Sequence of chain 1.B:
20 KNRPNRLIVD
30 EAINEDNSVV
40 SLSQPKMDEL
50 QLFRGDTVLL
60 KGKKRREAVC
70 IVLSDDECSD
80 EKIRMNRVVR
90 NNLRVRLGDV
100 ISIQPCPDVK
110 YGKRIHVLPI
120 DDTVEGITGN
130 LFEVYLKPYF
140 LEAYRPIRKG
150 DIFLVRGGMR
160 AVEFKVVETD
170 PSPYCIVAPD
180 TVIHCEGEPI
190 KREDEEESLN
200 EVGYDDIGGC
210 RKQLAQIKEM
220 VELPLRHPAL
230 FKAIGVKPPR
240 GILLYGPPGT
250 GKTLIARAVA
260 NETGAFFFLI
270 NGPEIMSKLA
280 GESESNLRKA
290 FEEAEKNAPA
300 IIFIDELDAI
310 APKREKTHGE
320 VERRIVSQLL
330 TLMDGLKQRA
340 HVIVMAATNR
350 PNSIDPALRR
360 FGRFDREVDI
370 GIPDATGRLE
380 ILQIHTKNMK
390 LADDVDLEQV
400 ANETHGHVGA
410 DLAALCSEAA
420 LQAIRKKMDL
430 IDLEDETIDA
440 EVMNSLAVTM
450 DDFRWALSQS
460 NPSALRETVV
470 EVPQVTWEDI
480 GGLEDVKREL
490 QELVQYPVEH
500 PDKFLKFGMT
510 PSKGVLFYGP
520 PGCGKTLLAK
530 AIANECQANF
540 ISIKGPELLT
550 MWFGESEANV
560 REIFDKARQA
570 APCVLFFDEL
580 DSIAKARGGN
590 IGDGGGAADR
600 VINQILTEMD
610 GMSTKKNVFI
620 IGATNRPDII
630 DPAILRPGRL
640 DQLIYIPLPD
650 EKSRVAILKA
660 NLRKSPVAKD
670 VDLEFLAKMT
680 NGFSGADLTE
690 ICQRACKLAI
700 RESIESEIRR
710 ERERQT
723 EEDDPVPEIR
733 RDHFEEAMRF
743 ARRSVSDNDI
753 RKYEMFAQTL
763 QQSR

Binding-site contacts:
Ligand atom PB contacts residue PRO520 of chain 1.B at 3.7 Å.
Ligand atom C5' contacts residue LYS524 of chain 1.B at 3.9 Å.
Ligand atom N6 contacts residue ILE479 of chain 1.B at 3.4 Å.
Ligand atom N6 contacts residue ILE656 of chain 1.B at 3.4 Å.
Ligand atom PA contacts residue GLY521 of chain 1.B at 3.8 Å.
Ligand atom O2G contacts residue ARG635 of chain 1.C at 1.3 Å (salt-bridge).
Ligand atom O1B contacts residue CYS522 of chain 1.B at 3.8 Å.
Ligand atom PG contacts residue ARG635 of chain 1.C at 2.8 Å.
Ligand atom O1B contacts residue GLY521 of chain 1.B at 1.3 Å (h-bond).
Ligand atom O2A contacts residue GLY523 of chain 1.B at 2.7 Å (h-bond).
Ligand atom O2B contacts residue GLY521 of chain 1.B at 3.3 Å.
Ligand atom N1 contacts residue ILE656 of chain 1.B at 3.5 Å.
Ligand atom O1B contacts residue PRO520 of chain 1.B at 2.3 Å.
Ligand atom C6 contacts residue ILE479 of chain 1.B at 3.8 Å (hydrophobic).
Ligand atom O3A contacts residue GLY521 of chain 1.B at 3.6 Å (h-bond).
Ligand atom O2A contacts residue LYS524 of chain 1.B at 2.9 Å (salt-bridge).
Ligand atom C2 contacts residue GLY523 of chain 1.B at 3.7 Å.
Ligand atom N7 contacts residue LEU526 of chain 1.B at 3.4 Å.
Ligand atom O1G contacts residue ARG766 of chain 1.C at 1.3 Å (salt-bridge).
Ligand atom O3G contacts residue ARG766 of chain 1.C at 2.9 Å (salt-bridge).
Ligand atom O1A contacts residue GLY521 of chain 1.B at 3.3 Å.
Ligand atom PB contacts residue ARG766 of chain 1.C at 3.9 Å.
Ligand atom C5' contacts residue THR525 of chain 1.B at 3.7 Å.
Ligand atom O2A contacts residue CYS522 of chain 1.B at 3.2 Å (h-bond).
Ligand atom N3B contacts residue ARG635 of chain 1.C at 3.9 Å.
Ligand atom O1G contacts residue ARG635 of chain 1.C at 3.0 Å (salt-bridge).
Ligand atom C2 contacts residue GLY684 of chain 1.B at 3.6 Å.
Ligand atom O2G contacts residue ARG766 of chain 1.C at 3.6 Å (salt-bridge).
Ligand atom O2A contacts residue GLY521 of chain 1.B at 3.8 Å.
Ligand atom N3B contacts residue ARG766 of chain 1.C at 2.7 Å (salt-bridge).
Ligand atom C8 contacts residue LEU526 of chain 1.B at 3.7 Å (hydrophobic).
Ligand atom O2B contacts residue ARG766 of chain 1.C at 3.9 Å.
Ligand atom O3G contacts residue ARG635 of chain 1.C at 3.4 Å (salt-bridge).
Ligand atom N3 contacts residue GLY523 of chain 1.B at 3.6 Å.
Ligand atom N7 contacts residue ASN660 of chain 1.B at 3.9 Å.
Ligand atom N3B contacts residue GLY521 of chain 1.B at 3.9 Å.
Ligand atom C5 contacts residue LEU526 of chain 1.B at 3.5 Å (hydrophobic).
Ligand atom PB contacts residue GLY521 of chain 1.B at 2.7 Å.
Ligand atom C4 contacts residue LEU526 of chain 1.B at 3.9 Å (hydrophobic).
Ligand atom PG contacts residue ARG766 of chain 1.C at 2.2 Å.

A small-molecule ligand and the protein it binds are described below.
Small molecule (SMILES): Nc1ncnc2c1ncn2[C@@H]1O[C@H](CO[P](=O)(O)O[P](=O)(O)NP(=O)(O)O)[C@@H](O)[C@H]1O

Sequence of chain 1.C:
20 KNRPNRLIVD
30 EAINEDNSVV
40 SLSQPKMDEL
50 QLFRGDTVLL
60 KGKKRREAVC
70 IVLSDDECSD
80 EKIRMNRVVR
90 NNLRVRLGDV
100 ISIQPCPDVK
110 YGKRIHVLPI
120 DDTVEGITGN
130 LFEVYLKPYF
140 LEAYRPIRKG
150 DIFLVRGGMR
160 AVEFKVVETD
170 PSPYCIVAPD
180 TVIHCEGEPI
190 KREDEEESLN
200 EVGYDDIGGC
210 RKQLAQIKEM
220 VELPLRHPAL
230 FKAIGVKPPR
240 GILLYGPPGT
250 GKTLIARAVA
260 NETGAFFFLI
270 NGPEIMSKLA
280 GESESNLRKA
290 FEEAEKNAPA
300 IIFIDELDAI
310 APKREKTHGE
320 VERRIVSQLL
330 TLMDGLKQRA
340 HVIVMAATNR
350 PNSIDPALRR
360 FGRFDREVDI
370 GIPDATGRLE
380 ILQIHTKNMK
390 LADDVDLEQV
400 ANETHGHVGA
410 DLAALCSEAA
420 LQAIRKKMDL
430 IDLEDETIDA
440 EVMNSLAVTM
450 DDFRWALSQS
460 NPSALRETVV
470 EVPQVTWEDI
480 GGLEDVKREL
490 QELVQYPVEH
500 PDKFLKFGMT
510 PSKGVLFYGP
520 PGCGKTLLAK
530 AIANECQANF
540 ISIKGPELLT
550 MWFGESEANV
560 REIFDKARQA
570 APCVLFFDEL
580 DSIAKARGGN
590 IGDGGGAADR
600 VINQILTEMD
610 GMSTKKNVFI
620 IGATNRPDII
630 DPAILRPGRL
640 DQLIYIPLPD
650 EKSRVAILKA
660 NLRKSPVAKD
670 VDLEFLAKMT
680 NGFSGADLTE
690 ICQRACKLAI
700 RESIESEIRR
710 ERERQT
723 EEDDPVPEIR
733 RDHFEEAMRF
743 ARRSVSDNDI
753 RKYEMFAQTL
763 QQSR